The small molecule below binds the protein below.
Small molecule (SMILES): CC(=O)N[C@@H]1[C@@H](O)[C@H](O)[C@@H](CO)O[C@H]1O

Sequence of chain 1.B:
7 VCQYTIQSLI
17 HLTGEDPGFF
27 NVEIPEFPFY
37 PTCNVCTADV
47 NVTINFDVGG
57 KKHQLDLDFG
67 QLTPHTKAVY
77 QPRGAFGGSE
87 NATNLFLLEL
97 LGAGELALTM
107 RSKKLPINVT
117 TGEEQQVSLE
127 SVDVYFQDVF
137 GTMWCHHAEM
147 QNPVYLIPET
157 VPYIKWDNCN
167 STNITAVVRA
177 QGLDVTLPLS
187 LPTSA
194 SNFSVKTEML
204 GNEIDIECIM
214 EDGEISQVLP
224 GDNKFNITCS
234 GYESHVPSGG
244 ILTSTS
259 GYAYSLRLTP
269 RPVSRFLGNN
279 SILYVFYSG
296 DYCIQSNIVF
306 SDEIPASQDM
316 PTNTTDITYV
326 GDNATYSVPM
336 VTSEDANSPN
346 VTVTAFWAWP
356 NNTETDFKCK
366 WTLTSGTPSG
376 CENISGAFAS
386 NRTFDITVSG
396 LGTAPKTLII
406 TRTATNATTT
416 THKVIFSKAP

Binding-site contacts:
Ligand atom C5 contacts residue ASN169 of chain 1.B at 2.6 Å.
Ligand atom O7 contacts residue SER167 of chain 1.B at 4.0 Å.
Ligand atom C2 contacts residue ASN169 of chain 1.B at 2.5 Å.
Ligand atom C7 contacts residue THR168 of chain 1.B at 4.0 Å.
Ligand atom C1 contacts residue THR168 of chain 1.B at 4.0 Å.
Ligand atom C8 contacts residue THR168 of chain 1.B at 4.3 Å.
Ligand atom O6 contacts residue ASN169 of chain 1.B at 4.2 Å.
Ligand atom C3 contacts residue ASN169 of chain 1.B at 3.5 Å.
Ligand atom C1 contacts residue ASN169 of chain 1.B at 1.4 Å.
Ligand atom O7 contacts residue ASN169 of chain 1.B at 2.8 Å (h-bond).
Ligand atom O7 contacts residue THR168 of chain 1.B at 3.5 Å.
Ligand atom C4 contacts residue ASN169 of chain 1.B at 3.4 Å.
Ligand atom N2 contacts residue ASN169 of chain 1.B at 3.6 Å (h-bond).
Ligand atom C8 contacts residue SER167 of chain 1.B at 3.3 Å.
Ligand atom C7 contacts residue ASN169 of chain 1.B at 3.8 Å.
Ligand atom O5 contacts residue ASN169 of chain 1.B at 1.1 Å (h-bond).
Ligand atom N2 contacts residue SER167 of chain 1.B at 4.1 Å.
Ligand atom C6 contacts residue ASN169 of chain 1.B at 3.3 Å.
Ligand atom C7 contacts residue SER167 of chain 1.B at 3.6 Å.